Binding-site contacts:
Ligand atom F1 contacts residue LEU349 of chain 3.A at 3.2 Å.
Ligand atom C12 contacts residue THR376 of chain 3.A at 3.6 Å.
Ligand atom C1 contacts residue ASN463 of chain 3.A at 3.5 Å.
Ligand atom O contacts residue SER345 of chain 3.A at 3.3 Å (h-bond).
Ligand atom F contacts residue ILE96 of chain 3.A at 3.3 Å.
Ligand atom C4 contacts residue GLN425 of chain 3.A at 3.4 Å.
Ligand atom C15 contacts residue ALA375 of chain 3.A at 3.3 Å (hydrophobic).
Ligand atom F2 contacts residue ILE100 of chain 3.A at 3.6 Å.
Ligand atom N1 contacts residue THR460 of chain 3.A at 2.8 Å (h-bond).
Ligand atom C11 contacts residue SER346 of chain 3.A at 3.4 Å.
Ligand atom C17 contacts residue GLY419 of chain 3.A at 3.1 Å.
Ligand atom F2 contacts residue ILE223 of chain 3.A at 3.6 Å.
Ligand atom O2 contacts residue ARG459 of chain 3.A at 3.4 Å (salt-bridge).
Ligand atom N1 contacts residue ASP456 of chain 3.A at 2.9 Å (salt-bridge).
Ligand atom C10 contacts residue SER346 of chain 3.A at 3.5 Å.
Ligand atom O3 contacts residue ALA426 of chain 3.A at 2.7 Å (h-bond).
Ligand atom C15 contacts residue SER345 of chain 3.A at 3.5 Å.
Ligand atom O3 contacts residue ASP456 of chain 3.A at 2.8 Å (salt-bridge).
Ligand atom O contacts residue SER344 of chain 3.A at 3.5 Å.
Ligand atom C14 contacts residue SER346 of chain 3.A at 3.6 Å.
Ligand atom C3 contacts residue ARG459 of chain 3.A at 3.5 Å.
Ligand atom C12 contacts residue SER346 of chain 3.A at 3.6 Å.
Ligand atom C14 contacts residue ALA375 of chain 3.A at 3.6 Å (hydrophobic).
Ligand atom C15 contacts residue SER346 of chain 3.A at 3.7 Å.
Ligand atom C9 contacts residue SER346 of chain 3.A at 3.6 Å.
Ligand atom C4 contacts residue GLY427 of chain 3.A at 3.4 Å.
Ligand atom O3 contacts residue ARG459 of chain 3.A at 2.9 Å (salt-bridge).
Ligand atom C contacts residue SER345 of chain 3.A at 3.6 Å.
Ligand atom F2 contacts residue PRO372 of chain 3.A at 3.1 Å.
Ligand atom O1 contacts residue SER345 of chain 3.A at 2.7 Å (h-bond).
Ligand atom N1 contacts residue SER343 of chain 3.A at 2.8 Å (h-bond).
Ligand atom C16 contacts residue GLY419 of chain 3.A at 3.6 Å.
Ligand atom F contacts residue ILE223 of chain 3.A at 3.2 Å.
Ligand atom C contacts residue ASN463 of chain 3.A at 3.5 Å.
Ligand atom F1 contacts residue SER346 of chain 3.A at 3.7 Å.
Ligand atom C3 contacts residue THR382 of chain 3.A at 3.5 Å.
Ligand atom C11 contacts residue ILE223 of chain 3.A at 3.4 Å (hydrophobic).
Ligand atom O1 contacts residue ASN463 of chain 3.A at 2.8 Å (h-bond).
Ligand atom F contacts residue ILE100 of chain 3.A at 3.4 Å.
Ligand atom O2 contacts residue THR382 of chain 3.A at 2.7 Å (h-bond).

Sequence of chain 3.A:
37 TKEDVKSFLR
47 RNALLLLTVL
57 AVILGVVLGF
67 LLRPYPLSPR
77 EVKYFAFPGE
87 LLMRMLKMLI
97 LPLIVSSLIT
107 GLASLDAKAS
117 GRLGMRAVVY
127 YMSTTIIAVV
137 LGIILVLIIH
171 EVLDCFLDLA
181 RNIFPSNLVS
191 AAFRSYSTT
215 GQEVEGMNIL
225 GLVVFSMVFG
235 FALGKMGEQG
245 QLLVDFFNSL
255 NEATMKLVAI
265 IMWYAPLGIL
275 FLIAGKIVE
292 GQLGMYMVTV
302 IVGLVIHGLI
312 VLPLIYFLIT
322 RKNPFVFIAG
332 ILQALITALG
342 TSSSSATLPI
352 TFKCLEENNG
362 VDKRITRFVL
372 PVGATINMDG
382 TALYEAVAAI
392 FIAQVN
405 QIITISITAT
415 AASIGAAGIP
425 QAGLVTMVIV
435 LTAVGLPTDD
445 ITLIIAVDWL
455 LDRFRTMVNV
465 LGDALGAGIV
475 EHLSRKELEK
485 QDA

A small-molecule ligand and the protein it binds are described below.
Small molecule (SMILES): N[C@H](C(=O)O)[C@H](OCc1cccc(NC(=O)c2ccc(C(F)(F)F)cc2)c1)C(=O)O